The small molecule below binds the protein below.
Small molecule (SMILES): CC(=O)N[C@@H]1[C@@H](O)[C@H](O)[C@@H](CO)O[C@H]1O

Binding-site contacts:
Ligand atom C5 contacts residue ASN266 of chain 2.A at 3.6 Å.
Ligand atom C5 contacts residue ALA275 of chain 2.A at 4.1 Å (hydrophobic).
Ligand atom C6 contacts residue ALA275 of chain 2.A at 4.2 Å (hydrophobic).
Ligand atom C6 contacts residue ARG270 of chain 2.A at 3.6 Å.
Ligand atom N2 contacts residue ASN266 of chain 2.A at 2.9 Å (h-bond).
Ligand atom O7 contacts residue ASN266 of chain 2.A at 3.6 Å (h-bond).
Ligand atom C7 contacts residue TYR278 of chain 2.A at 3.6 Å (hydrophobic).
Ligand atom N2 contacts residue TYR278 of chain 2.A at 3.6 Å.
Ligand atom C1 contacts residue ALA275 of chain 2.A at 4.2 Å (hydrophobic).
Ligand atom C4 contacts residue ASN266 of chain 2.A at 4.1 Å.
Ligand atom O7 contacts residue VAL262 of chain 2.A at 3.8 Å.
Ligand atom C1 contacts residue ARG270 of chain 2.A at 3.8 Å.
Ligand atom O7 contacts residue TYR278 of chain 2.A at 4.1 Å.
Ligand atom C8 contacts residue TYR278 of chain 2.A at 3.6 Å (hydrophobic).
Ligand atom C7 contacts residue ASN266 of chain 2.A at 3.5 Å.
Ligand atom C2 contacts residue ASN266 of chain 2.A at 2.4 Å.
Ligand atom O5 contacts residue ALA275 of chain 2.A at 4.4 Å.
Ligand atom C2 contacts residue TYR278 of chain 2.A at 4.4 Å (hydrophobic).
Ligand atom C3 contacts residue ASN266 of chain 2.A at 3.7 Å.
Ligand atom O5 contacts residue ASN266 of chain 2.A at 2.3 Å (h-bond).
Ligand atom C1 contacts residue TYR278 of chain 2.A at 4.1 Å (hydrophobic).
Ligand atom C5 contacts residue ARG270 of chain 2.A at 3.8 Å.
Ligand atom O5 contacts residue ARG270 of chain 2.A at 2.9 Å (salt-bridge).
Ligand atom O6 contacts residue ARG270 of chain 2.A at 3.7 Å.
Ligand atom C1 contacts residue ASN266 of chain 2.A at 1.4 Å.
Ligand atom C8 contacts residue GLY280 of chain 2.A at 4.1 Å.

Sequence of chain 2.A:
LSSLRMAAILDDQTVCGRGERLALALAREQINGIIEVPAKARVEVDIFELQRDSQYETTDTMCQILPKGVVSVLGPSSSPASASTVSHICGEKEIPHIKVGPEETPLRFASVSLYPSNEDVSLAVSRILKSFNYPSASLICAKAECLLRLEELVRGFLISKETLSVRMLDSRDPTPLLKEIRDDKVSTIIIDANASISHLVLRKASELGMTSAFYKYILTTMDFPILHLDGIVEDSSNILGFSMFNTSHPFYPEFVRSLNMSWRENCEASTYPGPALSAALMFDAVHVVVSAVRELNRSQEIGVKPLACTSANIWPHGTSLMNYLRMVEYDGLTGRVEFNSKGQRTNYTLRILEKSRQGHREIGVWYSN